Sequence of chain 1.O:
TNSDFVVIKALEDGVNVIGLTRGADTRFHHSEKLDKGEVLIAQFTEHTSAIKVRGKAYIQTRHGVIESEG

Sequence of chain 1.P:
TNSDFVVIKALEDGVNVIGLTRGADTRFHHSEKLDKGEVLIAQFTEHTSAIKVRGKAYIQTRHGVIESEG

Binding-site contacts:
Ligand atom C contacts residue THR47 of chain 1.O at 3.6 Å.
Ligand atom OXT contacts residue HIS49 of chain 1.O at 3.9 Å.
Ligand atom N contacts residue ASP27 of chain 1.P at 2.9 Å (salt-bridge).
Ligand atom N contacts residue GLY25 of chain 1.P at 2.8 Å (h-bond).
Ligand atom CZ2 contacts residue THR50 of chain 1.O at 3.9 Å.
Ligand atom CH2 contacts residue GLY21 of chain 1.O at 3.5 Å.
Ligand atom CB contacts residue SER51 of chain 1.P at 3.3 Å.
Ligand atom O contacts residue SER51 of chain 1.P at 2.8 Å (h-bond).
Ligand atom O contacts residue GLY25 of chain 1.P at 3.0 Å (h-bond).
Ligand atom CE2 contacts residue ALA44 of chain 1.O at 4.0 Å (hydrophobic).
Ligand atom N contacts residue THR23 of chain 1.P at 2.7 Å (h-bond).
Ligand atom C contacts residue GLY25 of chain 1.P at 3.4 Å.
Ligand atom CA contacts residue SER51 of chain 1.P at 3.9 Å.
Ligand atom CE3 contacts residue HIS31 of chain 1.O at 3.9 Å.
Ligand atom C contacts residue SER51 of chain 1.P at 3.5 Å.
Ligand atom OXT contacts residue THR47 of chain 1.O at 2.6 Å (h-bond).
Ligand atom CA contacts residue THR28 of chain 1.P at 3.1 Å.
Ligand atom OXT contacts residue HIS31 of chain 1.O at 4.0 Å.
Ligand atom NE1 contacts residue GLN45 of chain 1.O at 2.8 Å (h-bond).
Ligand atom NE1 contacts residue ALA44 of chain 1.O at 3.8 Å.
Ligand atom N contacts residue THR28 of chain 1.P at 2.8 Å (h-bond).
Ligand atom CZ2 contacts residue ILE53 of chain 1.O at 4.0 Å (hydrophobic).
Ligand atom CA contacts residue GLY25 of chain 1.P at 3.5 Å.
Ligand atom OXT contacts residue THR50 of chain 1.O at 3.1 Å (h-bond).
Ligand atom CB contacts residue THR23 of chain 1.P at 3.7 Å.
Ligand atom CA contacts residue THR23 of chain 1.P at 3.7 Å.
Ligand atom CZ3 contacts residue GLY21 of chain 1.O at 3.7 Å.
Ligand atom CZ2 contacts residue ALA44 of chain 1.O at 4.0 Å (hydrophobic).
Ligand atom CE2 contacts residue GLN45 of chain 1.O at 3.9 Å.
Ligand atom CB contacts residue THR28 of chain 1.P at 3.4 Å.
Ligand atom CD1 contacts residue SER51 of chain 1.P at 3.5 Å.
Ligand atom CD1 contacts residue ALA52 of chain 1.P at 4.0 Å (hydrophobic).
Ligand atom CD1 contacts residue THR47 of chain 1.O at 3.8 Å.
Ligand atom CG contacts residue SER51 of chain 1.P at 3.8 Å.
Ligand atom CD1 contacts residue GLN45 of chain 1.O at 3.6 Å.
Ligand atom CE2 contacts residue THR50 of chain 1.O at 4.0 Å.
Ligand atom O contacts residue THR47 of chain 1.O at 3.6 Å.
Ligand atom O contacts residue ARG24 of chain 1.P at 3.5 Å.
Ligand atom CD2 contacts residue THR50 of chain 1.O at 4.0 Å.
Ligand atom N contacts residue ARG24 of chain 1.P at 3.8 Å.

The protein below binds the small molecule below.
Small molecule (SMILES): N[C@@H](Cc1c[nH]c2ccccc12)C(=O)O